This small molecule binds to this protein.
Small molecule (SMILES): CC(=O)N[C@@H]1[C@@H](O)[C@H](O)[C@@H](CO)O[C@H]1O

Sequence of chain 1.C:
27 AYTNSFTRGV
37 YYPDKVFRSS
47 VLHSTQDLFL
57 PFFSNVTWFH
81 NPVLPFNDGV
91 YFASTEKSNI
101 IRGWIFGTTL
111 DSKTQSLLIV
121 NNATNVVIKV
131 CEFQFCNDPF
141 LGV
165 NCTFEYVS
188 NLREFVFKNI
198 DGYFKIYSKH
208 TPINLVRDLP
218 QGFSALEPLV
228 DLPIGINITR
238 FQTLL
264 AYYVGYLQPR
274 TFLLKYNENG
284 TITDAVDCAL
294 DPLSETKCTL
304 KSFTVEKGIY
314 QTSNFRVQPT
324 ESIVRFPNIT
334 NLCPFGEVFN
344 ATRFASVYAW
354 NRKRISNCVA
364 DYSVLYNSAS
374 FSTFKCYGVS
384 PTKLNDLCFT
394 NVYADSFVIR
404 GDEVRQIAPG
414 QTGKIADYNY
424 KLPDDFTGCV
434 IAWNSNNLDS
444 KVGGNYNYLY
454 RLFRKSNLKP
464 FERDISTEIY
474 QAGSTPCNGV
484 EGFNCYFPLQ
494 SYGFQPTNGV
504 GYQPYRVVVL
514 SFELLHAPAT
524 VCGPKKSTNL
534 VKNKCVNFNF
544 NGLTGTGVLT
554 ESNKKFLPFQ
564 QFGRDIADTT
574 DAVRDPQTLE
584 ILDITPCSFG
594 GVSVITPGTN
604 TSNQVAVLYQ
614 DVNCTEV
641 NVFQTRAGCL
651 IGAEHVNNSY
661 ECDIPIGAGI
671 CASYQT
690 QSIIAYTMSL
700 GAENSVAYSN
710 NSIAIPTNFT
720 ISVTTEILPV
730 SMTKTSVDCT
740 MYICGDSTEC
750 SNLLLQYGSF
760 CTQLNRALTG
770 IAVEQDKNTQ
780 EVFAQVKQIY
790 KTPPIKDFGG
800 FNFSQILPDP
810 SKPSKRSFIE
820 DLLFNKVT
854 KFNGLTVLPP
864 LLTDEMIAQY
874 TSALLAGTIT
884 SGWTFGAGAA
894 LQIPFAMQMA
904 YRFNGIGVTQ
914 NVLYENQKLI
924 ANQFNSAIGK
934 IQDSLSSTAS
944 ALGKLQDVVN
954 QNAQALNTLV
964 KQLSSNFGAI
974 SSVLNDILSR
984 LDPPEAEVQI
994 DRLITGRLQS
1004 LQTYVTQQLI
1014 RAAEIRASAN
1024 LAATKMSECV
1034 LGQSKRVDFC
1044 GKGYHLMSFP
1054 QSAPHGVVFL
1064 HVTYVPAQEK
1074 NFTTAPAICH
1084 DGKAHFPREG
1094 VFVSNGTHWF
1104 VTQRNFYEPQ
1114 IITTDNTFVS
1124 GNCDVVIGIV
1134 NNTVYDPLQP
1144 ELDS

Binding-site contacts:
Ligand atom C2 contacts residue ASN1134 of chain 1.C at 2.5 Å.
Ligand atom O5 contacts residue ASN1134 of chain 1.C at 2.4 Å (h-bond).
Ligand atom C1 contacts residue ASN1134 of chain 1.C at 1.4 Å.
Ligand atom C4 contacts residue ASN1134 of chain 1.C at 4.2 Å.
Ligand atom C5 contacts residue ASN1134 of chain 1.C at 3.7 Å.
Ligand atom C8 contacts residue ASN1134 of chain 1.C at 4.4 Å.
Ligand atom N2 contacts residue ASN1134 of chain 1.C at 2.9 Å (h-bond).
Ligand atom C8 contacts residue ILE1132 of chain 1.C at 4.2 Å (hydrophobic).
Ligand atom C7 contacts residue ASN1134 of chain 1.C at 3.2 Å.
Ligand atom O7 contacts residue ASN1134 of chain 1.C at 3.2 Å (h-bond).
Ligand atom C3 contacts residue ASN1134 of chain 1.C at 3.8 Å.